This small molecule binds to this protein.
Small molecule (SMILES): COC1=C2C[C@@H](C)C[C@H](OC)[C@H](O)[C@@H](C)/C=C(\C)[C@H](OC(N)=O)[C@@H](OC)/C=C\C=C(/C)C(=O)NC(=CC1=O)C2=O

Binding-site contacts:
Ligand atom C24 contacts residue ASP99 of chain 1.A at 3.8 Å.
Ligand atom O2 contacts residue PHE144 of chain 1.A at 3.7 Å.
Ligand atom C17 contacts residue ASP60 of chain 1.A at 3.7 Å.
Ligand atom C25 contacts residue ASP60 of chain 1.A at 3.8 Å.
Ligand atom N2 contacts residue ASN57 of chain 1.A at 3.8 Å.
Ligand atom C27 contacts residue ASN112 of chain 1.A at 3.5 Å.
Ligand atom C29 contacts residue ASP60 of chain 1.A at 3.0 Å.
Ligand atom C5 contacts residue LEU113 of chain 1.A at 3.8 Å (hydrophobic).
Ligand atom N2 contacts residue ALA58 of chain 1.A at 3.8 Å.
Ligand atom O8 contacts residue ASP60 of chain 1.A at 3.0 Å (salt-bridge).
Ligand atom C11 contacts residue LYS64 of chain 1.A at 3.8 Å.
Ligand atom C28 contacts residue ASN112 of chain 1.A at 3.7 Å.
Ligand atom C26 contacts residue ALA61 of chain 1.A at 3.8 Å (hydrophobic).
Ligand atom O1 contacts residue PHE144 of chain 1.A at 2.9 Å (h-bond).
Ligand atom O5 contacts residue LYS64 of chain 1.A at 2.8 Å (salt-bridge).
Ligand atom C19 contacts residue ASN57 of chain 1.A at 3.4 Å.
Ligand atom C1 contacts residue PHE144 of chain 1.A at 3.6 Å (hydrophobic).
Ligand atom C18 contacts residue ASP60 of chain 1.A at 3.8 Å.
Ligand atom C10 contacts residue LYS64 of chain 1.A at 3.8 Å.
Ligand atom O1 contacts residue VAL142 of chain 1.A at 3.0 Å.
Ligand atom C25 contacts residue ASN57 of chain 1.A at 3.6 Å.
Ligand atom C20 contacts residue GLY141 of chain 1.A at 3.7 Å.
Ligand atom O7 contacts residue ASP60 of chain 1.A at 2.9 Å (salt-bridge).
Ligand atom O7 contacts residue LYS64 of chain 1.A at 3.1 Å (salt-bridge).
Ligand atom C13 contacts residue LYS64 of chain 1.A at 3.8 Å.
Ligand atom O4 contacts residue THR191 of chain 1.A at 3.6 Å (h-bond).
Ligand atom C4 contacts residue LEU113 of chain 1.A at 3.6 Å (hydrophobic).
Ligand atom O1 contacts residue GLY141 of chain 1.A at 3.4 Å (h-bond).
Ligand atom C26 contacts residue ILE102 of chain 1.A at 3.6 Å (hydrophobic).
Ligand atom C29 contacts residue LYS64 of chain 1.A at 3.4 Å.
Ligand atom C2 contacts residue PHE144 of chain 1.A at 3.7 Å (hydrophobic).
Ligand atom C21 contacts residue GLY141 of chain 1.A at 3.7 Å.
Ligand atom C1 contacts residue GLY141 of chain 1.A at 3.4 Å.
Ligand atom O9 contacts residue GLY141 of chain 1.A at 3.2 Å (h-bond).
Ligand atom O3 contacts residue ASN57 of chain 1.A at 3.6 Å.
Ligand atom O4 contacts residue ALA61 of chain 1.A at 3.5 Å.
Ligand atom N2 contacts residue ASP99 of chain 1.A at 2.8 Å (salt-bridge).
Ligand atom N1 contacts residue GLY141 of chain 1.A at 3.2 Å (h-bond).
Ligand atom C26 contacts residue LYS64 of chain 1.A at 3.6 Å.
Ligand atom O1 contacts residue GLY143 of chain 1.A at 3.2 Å (h-bond).

Sequence of chain 1.A:
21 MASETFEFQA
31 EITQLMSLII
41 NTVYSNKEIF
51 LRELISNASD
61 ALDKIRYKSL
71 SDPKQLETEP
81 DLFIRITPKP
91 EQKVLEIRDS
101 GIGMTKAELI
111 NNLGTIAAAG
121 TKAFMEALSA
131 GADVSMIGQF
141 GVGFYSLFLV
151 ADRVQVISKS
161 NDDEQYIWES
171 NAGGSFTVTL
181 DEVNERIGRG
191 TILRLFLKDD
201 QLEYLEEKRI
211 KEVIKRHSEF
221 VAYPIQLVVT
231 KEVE